The protein below binds the small molecule below.
Small molecule (SMILES): CC(=O)N[C@@H]1[C@@H](O)[C@H](O)[C@@H](CO)O[C@H]1O

Binding-site contacts:
Ligand atom C3 contacts residue ASN394 of chain 1.F at 3.6 Å.
Ligand atom C6 contacts residue THR396 of chain 1.F at 4.2 Å.
Ligand atom O3 contacts residue ASN394 of chain 1.F at 4.2 Å.
Ligand atom C1 contacts residue ASN394 of chain 1.F at 1.6 Å.
Ligand atom C1 contacts residue THR396 of chain 1.F at 3.8 Å.
Ligand atom N2 contacts residue ASN394 of chain 1.F at 2.2 Å (h-bond).
Ligand atom C8 contacts residue ASN394 of chain 1.F at 4.4 Å.
Ligand atom O5 contacts residue ASN394 of chain 1.F at 2.5 Å (h-bond).
Ligand atom C5 contacts residue ASN394 of chain 1.F at 3.8 Å.
Ligand atom O6 contacts residue SER397 of chain 1.F at 2.6 Å.
Ligand atom O7 contacts residue THR396 of chain 1.F at 4.5 Å.
Ligand atom C2 contacts residue SER397 of chain 1.F at 4.1 Å.
Ligand atom C7 contacts residue ASN394 of chain 1.F at 3.5 Å.
Ligand atom O5 contacts residue THR396 of chain 1.F at 3.6 Å.
Ligand atom C2 contacts residue ASN394 of chain 1.F at 2.0 Å.
Ligand atom O5 contacts residue SER397 of chain 1.F at 2.2 Å.
Ligand atom C4 contacts residue SER397 of chain 1.F at 4.4 Å.
Ligand atom O7 contacts residue ASN394 of chain 1.F at 4.3 Å.
Ligand atom C6 contacts residue SER397 of chain 1.F at 3.4 Å.
Ligand atom C1 contacts residue SER397 of chain 1.F at 2.9 Å.
Ligand atom C4 contacts residue ASN394 of chain 1.F at 4.4 Å.
Ligand atom O6 contacts residue THR396 of chain 1.F at 3.1 Å (h-bond).
Ligand atom C5 contacts residue SER397 of chain 1.F at 3.3 Å.
Ligand atom C5 contacts residue THR396 of chain 1.F at 3.9 Å.

Sequence of chain 1.F:
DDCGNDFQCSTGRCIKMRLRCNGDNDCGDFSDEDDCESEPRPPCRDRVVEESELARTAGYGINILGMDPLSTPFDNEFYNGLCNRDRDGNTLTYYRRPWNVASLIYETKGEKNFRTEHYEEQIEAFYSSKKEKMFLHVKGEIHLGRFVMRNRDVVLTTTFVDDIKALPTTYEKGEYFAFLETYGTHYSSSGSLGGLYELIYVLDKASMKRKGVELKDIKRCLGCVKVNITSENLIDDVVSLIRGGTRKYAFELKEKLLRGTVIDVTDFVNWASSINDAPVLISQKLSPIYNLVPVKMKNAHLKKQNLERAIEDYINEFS